Sequence of chain 1.A:
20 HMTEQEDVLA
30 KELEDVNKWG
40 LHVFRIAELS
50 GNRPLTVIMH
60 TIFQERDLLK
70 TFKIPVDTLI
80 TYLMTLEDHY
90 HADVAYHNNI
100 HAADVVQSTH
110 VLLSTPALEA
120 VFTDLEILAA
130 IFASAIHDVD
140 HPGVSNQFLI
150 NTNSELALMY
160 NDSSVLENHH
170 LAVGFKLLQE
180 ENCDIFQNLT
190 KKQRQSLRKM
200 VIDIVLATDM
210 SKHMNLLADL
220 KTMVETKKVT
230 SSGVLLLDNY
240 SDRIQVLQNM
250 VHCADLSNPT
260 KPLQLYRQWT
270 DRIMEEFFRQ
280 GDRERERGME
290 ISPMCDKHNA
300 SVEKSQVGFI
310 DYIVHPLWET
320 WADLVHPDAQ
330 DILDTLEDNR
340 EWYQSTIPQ

A protein and the small-molecule ligand that binds it are described below.
Small molecule (SMILES): CCCCOc1cc(C[C@@H]2CNC(=O)N2)ccc1OC

Binding-site contacts:
Ligand atom C1 contacts residue MET273 of chain 1.A at 3.6 Å (hydrophobic).
Ligand atom O3 contacts residue MET209 of chain 1.A at 3.6 Å.
Ligand atom N2 contacts residue HIS96 of chain 1.A at 4.1 Å.
Ligand atom O2 contacts residue ILE272 of chain 1.A at 3.4 Å.
Ligand atom C3 contacts residue MET293 of chain 1.A at 3.8 Å (hydrophobic).
Ligand atom C13 contacts residue PHE276 of chain 1.A at 3.7 Å (hydrophobic).
Ligand atom C1 contacts residue PHE276 of chain 1.A at 3.4 Å (hydrophobic).
Ligand atom C7 contacts residue ASN257 of chain 1.A at 3.8 Å.
Ligand atom C6 contacts residue ILE272 of chain 1.A at 3.7 Å (hydrophobic).
Ligand atom N1 contacts residue PHE276 of chain 1.A at 4.0 Å.
Ligand atom C6 contacts residue GLN305 of chain 1.A at 4.1 Å.
Ligand atom C2 contacts residue MET293 of chain 1.A at 4.1 Å (hydrophobic).
Ligand atom O1 contacts residue ILE272 of chain 1.A at 4.0 Å.
Ligand atom C6 contacts residue PHE308 of chain 1.A at 3.4 Å (hydrophobic).
Ligand atom C8 contacts residue PHE308 of chain 1.A at 3.9 Å (hydrophobic).
Ligand atom C8 contacts residue TYR95 of chain 1.A at 3.8 Å (hydrophobic).
Ligand atom O1 contacts residue PHE308 of chain 1.A at 3.6 Å.
Ligand atom C9 contacts residue PHE308 of chain 1.A at 3.9 Å (hydrophobic).
Ligand atom O2 contacts residue PHE308 of chain 1.A at 3.9 Å.
Ligand atom C5 contacts residue GLN305 of chain 1.A at 4.1 Å.
Ligand atom C7 contacts residue TYR265 of chain 1.A at 3.9 Å (hydrophobic).
Ligand atom C4 contacts residue PHE308 of chain 1.A at 3.8 Å (hydrophobic).
Ligand atom C5 contacts residue PHE308 of chain 1.A at 3.4 Å (hydrophobic).
Ligand atom C7 contacts residue TRP268 of chain 1.A at 4.0 Å (hydrophobic).
Ligand atom C7 contacts residue GLN305 of chain 1.A at 3.7 Å.
Ligand atom C2 contacts residue MET273 of chain 1.A at 3.7 Å (hydrophobic).
Ligand atom C9 contacts residue ASN257 of chain 1.A at 3.9 Å.
Ligand atom C9 contacts residue TYR95 of chain 1.A at 3.6 Å (hydrophobic).
Ligand atom C8 contacts residue ASN257 of chain 1.A at 3.3 Å.
Ligand atom C10 contacts residue PHE308 of chain 1.A at 3.5 Å (hydrophobic).
Ligand atom C2 contacts residue SER304 of chain 1.A at 4.0 Å.
Ligand atom C5 contacts residue ILE272 of chain 1.A at 4.0 Å (hydrophobic).
Ligand atom C3 contacts residue GLN305 of chain 1.A at 3.8 Å.
Ligand atom C13 contacts residue ILE272 of chain 1.A at 3.8 Å (hydrophobic).
Ligand atom C4 contacts residue GLN305 of chain 1.A at 4.0 Å.
Ligand atom C15 contacts residue PHE308 of chain 1.A at 3.4 Å (hydrophobic).
Ligand atom O2 contacts residue GLN305 of chain 1.A at 3.1 Å (h-bond).
Ligand atom C7 contacts residue THR269 of chain 1.A at 3.6 Å.
Ligand atom C2 contacts residue GLN305 of chain 1.A at 3.6 Å.
Ligand atom O1 contacts residue GLN305 of chain 1.A at 3.2 Å (h-bond).